Sequence of chain 1.B:
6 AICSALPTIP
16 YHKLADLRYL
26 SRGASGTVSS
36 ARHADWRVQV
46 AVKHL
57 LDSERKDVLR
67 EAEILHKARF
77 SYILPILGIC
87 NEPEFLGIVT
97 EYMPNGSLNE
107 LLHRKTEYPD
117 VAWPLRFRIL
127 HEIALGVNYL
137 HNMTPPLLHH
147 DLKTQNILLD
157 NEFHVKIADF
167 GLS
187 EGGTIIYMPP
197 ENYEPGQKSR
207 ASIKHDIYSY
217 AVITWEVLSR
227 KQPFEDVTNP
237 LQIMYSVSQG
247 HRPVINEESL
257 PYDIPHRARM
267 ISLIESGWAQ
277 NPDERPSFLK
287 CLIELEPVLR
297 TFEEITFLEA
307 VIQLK

Binding-site contacts:
Ligand atom C3 contacts residue LEU80 of chain 1.B at 3.9 Å (hydrophobic).
Ligand atom C1 contacts residue ALA46 of chain 1.B at 3.3 Å (hydrophobic).
Ligand atom C15 contacts residue ALA46 of chain 1.B at 3.5 Å (hydrophobic).
Ligand atom N13 contacts residue MET99 of chain 1.B at 3.4 Å (h-bond).
Ligand atom C9 contacts residue LEU154 of chain 1.B at 3.8 Å (hydrophobic).
Ligand atom N10 contacts residue VAL33 of chain 1.B at 3.9 Å.
Ligand atom O2 contacts residue THR96 of chain 1.B at 3.4 Å.
Ligand atom O2 contacts residue ILE94 of chain 1.B at 3.6 Å.
Ligand atom O17 contacts residue MET99 of chain 1.B at 2.8 Å (h-bond).
Ligand atom C20 contacts residue SER26 of chain 1.B at 3.5 Å.
Ligand atom C3 contacts residue THR96 of chain 1.B at 3.8 Å.
Ligand atom C5 contacts residue ALA164 of chain 1.B at 3.7 Å (hydrophobic).
Ligand atom O17 contacts residue GLU97 of chain 1.B at 3.9 Å.
Ligand atom C1 contacts residue ILE94 of chain 1.B at 3.7 Å (hydrophobic).
Ligand atom C19 contacts residue GLY102 of chain 1.B at 3.8 Å.
Ligand atom C6 contacts residue LEU154 of chain 1.B at 3.7 Å (hydrophobic).
Ligand atom C1 contacts residue LYS48 of chain 1.B at 3.4 Å.
Ligand atom C4 contacts residue LYS48 of chain 1.B at 3.8 Å.
Ligand atom C5 contacts residue LEU80 of chain 1.B at 3.8 Å (hydrophobic).
Ligand atom O17 contacts residue TYR98 of chain 1.B at 3.6 Å.
Ligand atom C15 contacts residue MET99 of chain 1.B at 3.7 Å (hydrophobic).
Ligand atom C7 contacts residue LEU154 of chain 1.B at 3.9 Å (hydrophobic).
Ligand atom N16 contacts residue LEU154 of chain 1.B at 3.9 Å.
Ligand atom C1 contacts residue VAL47 of chain 1.B at 3.7 Å (hydrophobic).
Ligand atom C14 contacts residue LEU154 of chain 1.B at 3.9 Å (hydrophobic).
Ligand atom C6 contacts residue ALA164 of chain 1.B at 4.0 Å (hydrophobic).
Ligand atom N16 contacts residue MET99 of chain 1.B at 3.9 Å.
Ligand atom C8 contacts residue THR96 of chain 1.B at 4.0 Å.
Ligand atom C1 contacts residue THR96 of chain 1.B at 3.3 Å.
Ligand atom O2 contacts residue LYS48 of chain 1.B at 3.5 Å.
Ligand atom C4 contacts residue LEU80 of chain 1.B at 3.7 Å (hydrophobic).
Ligand atom N16 contacts residue THR96 of chain 1.B at 3.4 Å (h-bond).
Ligand atom C19 contacts residue SER103 of chain 1.B at 4.0 Å.
Ligand atom N16 contacts residue ALA46 of chain 1.B at 3.5 Å.
Ligand atom N16 contacts residue GLU97 of chain 1.B at 3.2 Å (salt-bridge).
Ligand atom C21 contacts residue SER26 of chain 1.B at 3.5 Å.
Ligand atom O17 contacts residue ALA46 of chain 1.B at 3.4 Å.
Ligand atom N16 contacts residue LEU80 of chain 1.B at 3.9 Å.
Ligand atom C15 contacts residue GLU97 of chain 1.B at 4.0 Å.
Ligand atom C9 contacts residue VAL33 of chain 1.B at 3.9 Å (hydrophobic).

This protein binds this small molecule.
Small molecule (SMILES): COc1cccc(-c2nn(C(C)(C)C)c(N)c2C(N)=O)c1